Binding-site contacts:
Ligand atom O49 contacts residue MET280 of chain 1.A at 4.3 Å.
Ligand atom C1 contacts residue VAL268 of chain 1.A at 4.0 Å (hydrophobic).
Ligand atom O63 contacts residue LEU273 of chain 1.A at 4.2 Å.
Ligand atom O49 contacts residue LEU273 of chain 1.A at 4.2 Å.
Ligand atom C37 contacts residue ALA276 of chain 1.A at 4.3 Å (hydrophobic).
Ligand atom C21 contacts residue TRP272 of chain 1.A at 4.3 Å (hydrophobic).
Ligand atom C12 contacts residue VAL72 of chain 1.A at 4.1 Å (hydrophobic).
Ligand atom C12 contacts residue VAL268 of chain 1.A at 4.5 Å (hydrophobic).
Ligand atom O34 contacts residue VAL21 of chain 1.A at 3.6 Å.
Ligand atom C60 contacts residue TRP272 of chain 1.A at 4.5 Å (hydrophobic).
Ligand atom C9 contacts residue VAL268 of chain 1.A at 3.2 Å (hydrophobic).
Ligand atom C18 contacts residue TRP272 of chain 1.A at 4.2 Å (hydrophobic).
Ligand atom O63 contacts residue TRP272 of chain 1.A at 3.8 Å.
Ligand atom C40 contacts residue ALA276 of chain 1.A at 4.5 Å (hydrophobic).
Ligand atom C0 contacts residue VAL268 of chain 1.A at 3.9 Å (hydrophobic).
Ligand atom O53 contacts residue MET280 of chain 1.A at 3.6 Å.
Ligand atom C15 contacts residue TRP272 of chain 1.A at 3.8 Å (hydrophobic).
Ligand atom O63 contacts residue ALA269 of chain 1.A at 3.9 Å.
Ligand atom O34 contacts residue LEU17 of chain 1.A at 4.2 Å.
Ligand atom C27 contacts residue TRP272 of chain 1.A at 4.2 Å (hydrophobic).
Ligand atom C60 contacts residue LEU273 of chain 1.A at 4.4 Å (hydrophobic).
Ligand atom O49 contacts residue ALA276 of chain 1.A at 3.4 Å.

Sequence of chain 1.A:
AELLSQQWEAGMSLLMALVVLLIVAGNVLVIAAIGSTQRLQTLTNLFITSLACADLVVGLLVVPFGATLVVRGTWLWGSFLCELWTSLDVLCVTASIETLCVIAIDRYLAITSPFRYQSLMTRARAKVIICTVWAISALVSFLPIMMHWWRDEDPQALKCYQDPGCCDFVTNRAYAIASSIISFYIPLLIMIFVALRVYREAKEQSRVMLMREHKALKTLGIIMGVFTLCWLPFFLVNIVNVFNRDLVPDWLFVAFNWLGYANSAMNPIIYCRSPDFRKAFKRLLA

The protein below binds the small molecule below.
Small molecule (SMILES): CCCCCCCCCC(=O)N(CCO)C[C@@H](O)[C@@H](O)[C@@H](O)[C@@H](O)CO